Sequence of chain 1.A:
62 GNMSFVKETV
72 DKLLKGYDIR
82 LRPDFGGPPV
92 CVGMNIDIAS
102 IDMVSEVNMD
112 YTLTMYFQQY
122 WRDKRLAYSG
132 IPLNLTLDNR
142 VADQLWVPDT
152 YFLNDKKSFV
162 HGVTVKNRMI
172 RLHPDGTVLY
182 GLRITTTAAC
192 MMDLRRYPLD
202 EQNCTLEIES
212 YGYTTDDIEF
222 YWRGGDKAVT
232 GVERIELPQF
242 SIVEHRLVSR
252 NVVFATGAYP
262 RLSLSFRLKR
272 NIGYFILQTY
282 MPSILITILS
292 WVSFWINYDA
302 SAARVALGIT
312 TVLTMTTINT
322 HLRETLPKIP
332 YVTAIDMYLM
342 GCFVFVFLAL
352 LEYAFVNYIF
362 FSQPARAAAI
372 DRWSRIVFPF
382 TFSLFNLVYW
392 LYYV

Binding-site contacts:
Ligand atom C6 contacts residue SER65 of chain 1.A at 3.7 Å.
Ligand atom N2 contacts residue ASN63 of chain 1.A at 3.0 Å (h-bond).
Ligand atom O5 contacts residue ASN63 of chain 1.A at 2.3 Å (h-bond).
Ligand atom C8 contacts residue ASN63 of chain 1.A at 4.4 Å.
Ligand atom C1 contacts residue ASN63 of chain 1.A at 1.4 Å.
Ligand atom C2 contacts residue ASN63 of chain 1.A at 2.5 Å.
Ligand atom C6 contacts residue PHE66 of chain 1.A at 4.4 Å (hydrophobic).
Ligand atom O6 contacts residue GLU69 of chain 1.A at 2.7 Å (salt-bridge).
Ligand atom C5 contacts residue SER65 of chain 1.A at 3.2 Å.
Ligand atom C4 contacts residue ASN63 of chain 1.A at 4.2 Å.
Ligand atom O6 contacts residue PHE66 of chain 1.A at 4.2 Å.
Ligand atom C3 contacts residue ASN63 of chain 1.A at 3.8 Å.
Ligand atom C1 contacts residue SER65 of chain 1.A at 3.1 Å.
Ligand atom C1 contacts residue PHE66 of chain 1.A at 4.5 Å (hydrophobic).
Ligand atom C5 contacts residue ASN63 of chain 1.A at 3.7 Å.
Ligand atom O5 contacts residue SER65 of chain 1.A at 2.9 Å (h-bond).
Ligand atom C6 contacts residue GLU69 of chain 1.A at 3.3 Å.
Ligand atom O5 contacts residue PHE66 of chain 1.A at 3.8 Å.
Ligand atom C7 contacts residue ASN63 of chain 1.A at 3.2 Å.
Ligand atom O7 contacts residue ASN63 of chain 1.A at 3.1 Å (h-bond).

A protein and the small-molecule ligand that binds it are described below.
Small molecule (SMILES): CC(=O)N[C@@H]1[C@@H](O)[C@H](O)[C@@H](CO)O[C@H]1O